Binding-site contacts:
Ligand atom C06 contacts residue TYR186 of chain 1.B at 3.8 Å (hydrophobic).
Ligand atom N13 contacts residue VAL146 of chain 1.B at 3.9 Å.
Ligand atom C07 contacts residue TRP145 of chain 1.B at 3.6 Å (hydrophobic).
Ligand atom C16 contacts residue TRP145 of chain 1.B at 3.5 Å (hydrophobic).
Ligand atom N10 contacts residue VAL146 of chain 1.B at 3.8 Å.
Ligand atom C15 contacts residue ILE116 of chain 1.C at 3.4 Å (hydrophobic).
Ligand atom C11 contacts residue VAL146 of chain 1.B at 4.1 Å (hydrophobic).
Ligand atom C03 contacts residue TRP145 of chain 1.B at 3.5 Å (hydrophobic).
Ligand atom N02 contacts residue TRP145 of chain 1.B at 2.6 Å (h-bond).
Ligand atom C01 contacts residue TYR186 of chain 1.B at 3.5 Å (hydrophobic).
Ligand atom C09 contacts residue MET114 of chain 1.C at 3.9 Å (hydrophobic).
Ligand atom C03 contacts residue TYR91 of chain 1.B at 3.7 Å (hydrophobic).
Ligand atom C06 contacts residue CYS188 of chain 1.B at 4.0 Å (hydrophobic).
Ligand atom C11 contacts residue MET114 of chain 1.C at 3.7 Å (hydrophobic).
Ligand atom C08 contacts residue TYR193 of chain 1.B at 3.4 Å (hydrophobic).
Ligand atom C08 contacts residue TRP145 of chain 1.B at 3.7 Å (hydrophobic).
Ligand atom C07 contacts residue CYS188 of chain 1.B at 4.1 Å (hydrophobic).
Ligand atom C04 contacts residue TRP145 of chain 1.B at 4.0 Å (hydrophobic).
Ligand atom C09 contacts residue TYR193 of chain 1.B at 4.1 Å (hydrophobic).
Ligand atom N02 contacts residue TYR91 of chain 1.B at 3.1 Å (h-bond).
Ligand atom C08 contacts residue CYS188 of chain 1.B at 4.1 Å (hydrophobic).
Ligand atom N10 contacts residue MET114 of chain 1.C at 3.5 Å.
Ligand atom C12 contacts residue VAL106 of chain 1.C at 4.1 Å (hydrophobic).
Ligand atom C01 contacts residue TYR91 of chain 1.B at 3.7 Å (hydrophobic).
Ligand atom C09 contacts residue TRP145 of chain 1.B at 3.8 Å (hydrophobic).
Ligand atom C12 contacts residue ILE104 of chain 1.C at 3.9 Å (hydrophobic).
Ligand atom C09 contacts residue ILE116 of chain 1.C at 3.9 Å (hydrophobic).
Ligand atom N10 contacts residue VAL106 of chain 1.C at 4.0 Å.
Ligand atom C01 contacts residue TYR193 of chain 1.B at 3.9 Å (hydrophobic).
Ligand atom C01 contacts residue TRP145 of chain 1.B at 3.6 Å (hydrophobic).
Ligand atom C16 contacts residue ILE116 of chain 1.C at 3.7 Å (hydrophobic).
Ligand atom N10 contacts residue TYR193 of chain 1.B at 3.9 Å.
Ligand atom C11 contacts residue VAL106 of chain 1.C at 3.2 Å (hydrophobic).
Ligand atom C05 contacts residue TYR186 of chain 1.B at 3.8 Å (hydrophobic).
Ligand atom C15 contacts residue TRP145 of chain 1.B at 3.5 Å (hydrophobic).
Ligand atom C12 contacts residue VAL146 of chain 1.B at 3.7 Å (hydrophobic).
Ligand atom C08 contacts residue CYS189 of chain 1.B at 4.1 Å (hydrophobic).
Ligand atom C14 contacts residue TRP145 of chain 1.B at 3.7 Å (hydrophobic).
Ligand atom C14 contacts residue ILE116 of chain 1.C at 3.5 Å (hydrophobic).
Ligand atom N13 contacts residue ILE116 of chain 1.C at 3.9 Å.

Sequence of chain 1.C:
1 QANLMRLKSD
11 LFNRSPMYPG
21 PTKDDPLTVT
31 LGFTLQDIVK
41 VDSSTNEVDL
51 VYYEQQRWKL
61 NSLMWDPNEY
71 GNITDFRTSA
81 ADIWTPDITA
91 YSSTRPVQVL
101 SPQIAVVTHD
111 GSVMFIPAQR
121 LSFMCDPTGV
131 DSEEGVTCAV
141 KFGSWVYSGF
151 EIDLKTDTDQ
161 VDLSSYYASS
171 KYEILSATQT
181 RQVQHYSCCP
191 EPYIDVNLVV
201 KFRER

Sequence of chain 1.B:
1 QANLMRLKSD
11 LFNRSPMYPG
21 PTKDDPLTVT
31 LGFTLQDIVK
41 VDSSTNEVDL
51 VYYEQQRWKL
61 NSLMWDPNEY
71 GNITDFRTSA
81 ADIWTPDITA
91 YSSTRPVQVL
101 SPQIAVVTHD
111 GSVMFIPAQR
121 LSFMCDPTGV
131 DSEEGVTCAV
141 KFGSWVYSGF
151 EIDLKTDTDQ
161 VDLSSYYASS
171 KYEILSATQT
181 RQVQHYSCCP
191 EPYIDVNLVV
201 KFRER

This protein binds this small molecule.
Small molecule (SMILES): c1cnc2cc3c(cc2n1)[C@@H]1CNC[C@H]3C1